A small-molecule ligand and the protein it binds are described below.
Small molecule (SMILES): Cc1ccccc1-c1nc2c(N)ncn(Cc3c(Cl)cccc3Cl)c-2n1

Sequence of chain 1.B:
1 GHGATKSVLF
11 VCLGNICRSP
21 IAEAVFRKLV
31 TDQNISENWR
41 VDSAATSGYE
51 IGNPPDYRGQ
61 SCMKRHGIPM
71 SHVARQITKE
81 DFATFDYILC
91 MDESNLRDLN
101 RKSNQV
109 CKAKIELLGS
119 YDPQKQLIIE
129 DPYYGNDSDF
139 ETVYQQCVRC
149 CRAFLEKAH

Binding-site contacts:
Ligand atom CAE contacts residue TYR49 of chain 1.B at 3.8 Å (hydrophobic).
Ligand atom N7 contacts residue LEU13 of chain 1.B at 3.7 Å.
Ligand atom N6 contacts residue NO31 of chain 1.F at 3.1 Å (h-bond).
Ligand atom N6 contacts residue ASP129 of chain 1.B at 2.8 Å (salt-bridge).
Ligand atom CAG contacts residue TYR49 of chain 1.B at 3.6 Å (hydrophobic).
Ligand atom C2 contacts residue TYR131 of chain 1.B at 3.5 Å (hydrophobic).
Ligand atom C8 contacts residue ASP129 of chain 1.B at 3.6 Å.
Ligand atom CAF contacts residue TYR49 of chain 1.B at 3.7 Å (hydrophobic).
Ligand atom CAU contacts residue ASP129 of chain 1.B at 3.5 Å.
Ligand atom C8 contacts residue LEU13 of chain 1.B at 3.8 Å (hydrophobic).
Ligand atom C6 contacts residue NO31 of chain 1.F at 3.9 Å.
Ligand atom N1 contacts residue TYR131 of chain 1.B at 3.5 Å.
Ligand atom CAB contacts residue TYR49 of chain 1.B at 3.5 Å (hydrophobic).
Ligand atom CLAJ contacts residue GLY14 of chain 1.B at 3.6 Å.
Ligand atom C8 contacts residue TYR131 of chain 1.B at 3.8 Å (hydrophobic).
Ligand atom CLAJ contacts residue TYR49 of chain 1.B at 3.7 Å.
Ligand atom CLAI contacts residue TYR49 of chain 1.B at 3.7 Å.
Ligand atom C6 contacts residue TYR131 of chain 1.B at 3.3 Å (hydrophobic).
Ligand atom N9 contacts residue TYR131 of chain 1.B at 3.8 Å.
Ligand atom CAG contacts residue GLU50 of chain 1.B at 3.5 Å.
Ligand atom N3 contacts residue TYR131 of chain 1.B at 3.6 Å.
Ligand atom C2 contacts residue ILE16 of chain 1.B at 3.9 Å (hydrophobic).
Ligand atom CAT contacts residue ASP129 of chain 1.B at 3.9 Å.
Ligand atom N1 contacts residue NO31 of chain 1.F at 3.8 Å.
Ligand atom CAB contacts residue SER47 of chain 1.B at 3.5 Å.
Ligand atom C5 contacts residue ASP129 of chain 1.B at 3.6 Å.
Ligand atom N7 contacts residue TYR131 of chain 1.B at 3.6 Å.
Ligand atom C5 contacts residue TYR131 of chain 1.B at 3.4 Å (hydrophobic).
Ligand atom C6 contacts residue ASP129 of chain 1.B at 3.8 Å.
Ligand atom CAG contacts residue TYR131 of chain 1.B at 3.8 Å (hydrophobic).
Ligand atom CAA contacts residue TYR49 of chain 1.B at 3.8 Å (hydrophobic).
Ligand atom N1 contacts residue ILE16 of chain 1.B at 3.6 Å.
Ligand atom C2 contacts residue GLU50 of chain 1.B at 3.2 Å.
Ligand atom N6 contacts residue CYS17 of chain 1.B at 3.9 Å.
Ligand atom N7 contacts residue ASP129 of chain 1.B at 2.7 Å (salt-bridge).
Ligand atom CAD contacts residue TYR49 of chain 1.B at 3.4 Å (hydrophobic).
Ligand atom CAC contacts residue TYR49 of chain 1.B at 3.5 Å (hydrophobic).
Ligand atom N3 contacts residue GLU50 of chain 1.B at 3.8 Å.
Ligand atom C4 contacts residue TYR131 of chain 1.B at 3.7 Å (hydrophobic).
Ligand atom N6 contacts residue TYR131 of chain 1.B at 3.7 Å.